This protein binds this small molecule.
Small molecule (SMILES): CC(C)(C)c1ccc(CC=O)cc1

Sequence of chain 1.C:
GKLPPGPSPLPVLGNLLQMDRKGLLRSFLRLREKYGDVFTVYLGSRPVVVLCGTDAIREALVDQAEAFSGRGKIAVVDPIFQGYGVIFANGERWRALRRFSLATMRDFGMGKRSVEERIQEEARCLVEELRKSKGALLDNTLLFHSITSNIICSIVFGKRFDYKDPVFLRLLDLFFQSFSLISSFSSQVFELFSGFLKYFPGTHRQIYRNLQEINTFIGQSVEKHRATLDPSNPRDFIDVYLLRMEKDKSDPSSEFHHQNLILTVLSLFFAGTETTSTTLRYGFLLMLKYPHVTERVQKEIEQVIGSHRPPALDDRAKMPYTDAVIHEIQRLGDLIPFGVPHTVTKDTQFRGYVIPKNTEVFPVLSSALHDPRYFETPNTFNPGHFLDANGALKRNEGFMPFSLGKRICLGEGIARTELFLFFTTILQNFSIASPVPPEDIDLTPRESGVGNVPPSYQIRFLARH

Binding-site contacts:
Ligand atom C4 contacts residue GLU282 of chain 1.C at 4.3 Å.
Ligand atom C2 contacts residue ILE344 of chain 1.C at 4.3 Å (hydrophobic).
Ligand atom C11 contacts residue PHE89 of chain 1.C at 4.1 Å (hydrophobic).
Ligand atom C2 contacts residue THR283 of chain 1.C at 2.4 Å.
Ligand atom C8 contacts residue THR283 of chain 1.C at 4.4 Å.
Ligand atom C12 contacts residue PHE96 of chain 1.C at 3.7 Å (hydrophobic).
Ligand atom O1 contacts residue THR283 of chain 1.C at 2.2 Å (h-bond).
Ligand atom C1 contacts residue THR283 of chain 1.C at 1.3 Å.
Ligand atom C10 contacts residue PHE96 of chain 1.C at 4.4 Å (hydrophobic).
Ligand atom C5 contacts residue PHE187 of chain 1.C at 4.5 Å (hydrophobic).
Ligand atom C1 contacts residue ILE344 of chain 1.C at 4.3 Å (hydrophobic).
Ligand atom C4 contacts residue THR283 of chain 1.C at 4.5 Å.
Ligand atom C1 contacts residue GLU282 of chain 1.C at 4.1 Å.
Ligand atom C12 contacts residue ILE95 of chain 1.C at 4.2 Å (hydrophobic).
Ligand atom C1 contacts residue ALA279 of chain 1.C at 4.4 Å (hydrophobic).
Ligand atom C4 contacts residue PHE278 of chain 1.C at 4.0 Å (hydrophobic).
Ligand atom C5 contacts residue PHE278 of chain 1.C at 3.6 Å (hydrophobic).
Ligand atom O1 contacts residue ALA279 of chain 1.C at 3.7 Å.
Ligand atom C8 contacts residue PHE187 of chain 1.C at 4.1 Å (hydrophobic).
Ligand atom C3 contacts residue THR283 of chain 1.C at 3.6 Å.
Ligand atom C8 contacts residue ILE344 of chain 1.C at 4.5 Å (hydrophobic).
Ligand atom C10 contacts residue ILE190 of chain 1.C at 4.2 Å (hydrophobic).
Ligand atom C2 contacts residue GLU282 of chain 1.C at 3.9 Å.
Ligand atom C4 contacts residue PHE187 of chain 1.C at 3.8 Å (hydrophobic).
Ligand atom C2 contacts residue PHE187 of chain 1.C at 3.4 Å (hydrophobic).
Ligand atom C3 contacts residue PHE187 of chain 1.C at 3.5 Å (hydrophobic).
Ligand atom C11 contacts residue PHE278 of chain 1.C at 3.6 Å (hydrophobic).
Ligand atom C10 contacts residue VAL85 of chain 1.C at 4.0 Å (hydrophobic).